A protein and the small-molecule ligand that binds it are described below.
Small molecule (SMILES): Cc1cc(CCCCCCCOc2ccc(C3=N[C@@H](C)CO3)cc2)on1

Sequence of chain 6.C:
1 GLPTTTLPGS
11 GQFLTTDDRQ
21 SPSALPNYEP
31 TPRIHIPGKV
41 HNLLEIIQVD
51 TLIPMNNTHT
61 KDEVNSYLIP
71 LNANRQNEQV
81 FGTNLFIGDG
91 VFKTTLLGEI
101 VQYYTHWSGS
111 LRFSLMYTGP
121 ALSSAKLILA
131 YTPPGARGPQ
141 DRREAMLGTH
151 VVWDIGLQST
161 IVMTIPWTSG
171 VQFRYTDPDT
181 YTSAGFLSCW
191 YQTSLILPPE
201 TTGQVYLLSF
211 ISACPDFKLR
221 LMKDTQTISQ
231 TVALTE

Sequence of chain 6.A:
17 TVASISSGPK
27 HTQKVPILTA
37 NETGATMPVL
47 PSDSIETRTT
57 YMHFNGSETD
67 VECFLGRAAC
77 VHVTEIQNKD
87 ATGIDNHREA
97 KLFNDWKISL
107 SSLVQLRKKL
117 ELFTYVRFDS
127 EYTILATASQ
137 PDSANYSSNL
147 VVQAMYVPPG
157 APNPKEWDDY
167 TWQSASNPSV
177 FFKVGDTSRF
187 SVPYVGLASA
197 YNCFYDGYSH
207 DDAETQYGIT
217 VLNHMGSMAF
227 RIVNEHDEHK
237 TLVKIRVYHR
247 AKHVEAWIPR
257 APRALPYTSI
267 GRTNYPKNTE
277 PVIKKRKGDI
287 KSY

Binding-site contacts:
Ligand atom C3 contacts residue PHE186 of chain 6.A at 3.8 Å (hydrophobic).
Ligand atom C7C contacts residue TYR128 of chain 6.A at 3.6 Å (hydrophobic).
Ligand atom C31 contacts residue SER175 of chain 6.A at 3.6 Å.
Ligand atom C2B contacts residue MET221 of chain 6.A at 3.6 Å (hydrophobic).
Ligand atom C1B contacts residue MET221 of chain 6.A at 4.0 Å (hydrophobic).
Ligand atom C3B contacts residue MET221 of chain 6.A at 4.0 Å (hydrophobic).
Ligand atom C5B contacts residue LEU106 of chain 6.A at 3.8 Å (hydrophobic).
Ligand atom O1 contacts residue PHE186 of chain 6.A at 3.5 Å.
Ligand atom C3 contacts residue PRO174 of chain 6.A at 3.8 Å (hydrophobic).
Ligand atom C6C contacts residue VAL191 of chain 6.A at 3.2 Å (hydrophobic).
Ligand atom O1B contacts residue ILE104 of chain 6.A at 3.8 Å.
Ligand atom C31 contacts residue VAL176 of chain 6.A at 3.3 Å (hydrophobic).
Ligand atom C5 contacts residue PHE186 of chain 6.A at 3.5 Å (hydrophobic).
Ligand atom C5 contacts residue TYR152 of chain 6.A at 3.8 Å (hydrophobic).
Ligand atom C3C contacts residue TYR128 of chain 6.A at 3.9 Å (hydrophobic).
Ligand atom C1C contacts residue TYR152 of chain 6.A at 4.0 Å (hydrophobic).
Ligand atom O1B contacts residue TYR128 of chain 6.A at 3.9 Å.
Ligand atom C5C contacts residue ILE104 of chain 6.A at 3.5 Å (hydrophobic).
Ligand atom C2C contacts residue VAL188 of chain 6.A at 3.2 Å (hydrophobic).
Ligand atom O1 contacts residue VAL188 of chain 6.A at 3.8 Å.
Ligand atom C6C contacts residue MET221 of chain 6.A at 3.7 Å (hydrophobic).
Ligand atom N2 contacts residue PRO174 of chain 6.A at 3.9 Å.
Ligand atom C4C contacts residue TYR152 of chain 6.A at 3.8 Å (hydrophobic).
Ligand atom C5C contacts residue TYR128 of chain 6.A at 3.5 Å (hydrophobic).
Ligand atom CM1 contacts residue SER107 of chain 6.A at 3.6 Å.
Ligand atom C4C contacts residue ILE104 of chain 6.A at 3.7 Å (hydrophobic).
Ligand atom O1 contacts residue ALA24 of chain 6.C at 3.6 Å.
Ligand atom N2 contacts residue ALA24 of chain 6.C at 3.4 Å.
Ligand atom C6B contacts residue TYR197 of chain 6.A at 3.6 Å (hydrophobic).
Ligand atom C31 contacts residue PRO174 of chain 6.A at 3.4 Å (hydrophobic).
Ligand atom C4 contacts residue TYR152 of chain 6.A at 3.9 Å (hydrophobic).
Ligand atom C7C contacts residue TYR197 of chain 6.A at 3.8 Å (hydrophobic).
Ligand atom N2 contacts residue PHE186 of chain 6.A at 3.7 Å.
Ligand atom C3C contacts residue VAL188 of chain 6.A at 3.3 Å (hydrophobic).
Ligand atom C5B contacts residue TYR197 of chain 6.A at 3.7 Å (hydrophobic).
Ligand atom C31 contacts residue ALA150 of chain 6.A at 3.5 Å (hydrophobic).
Ligand atom O1B contacts residue MET221 of chain 6.A at 3.4 Å.
Ligand atom C4 contacts residue MET224 of chain 6.A at 3.8 Å (hydrophobic).
Ligand atom O1 contacts residue TYR152 of chain 6.A at 3.9 Å.
Ligand atom C4 contacts residue PHE186 of chain 6.A at 3.6 Å (hydrophobic).